This small molecule binds to this protein.
Small molecule (SMILES): O=C(O)c1ccccc1O

Sequence of chain 1.D:
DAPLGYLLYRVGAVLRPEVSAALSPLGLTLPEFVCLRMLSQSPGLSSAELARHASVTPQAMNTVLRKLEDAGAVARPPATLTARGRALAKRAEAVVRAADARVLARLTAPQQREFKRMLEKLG

Sequence of chain 1.C:
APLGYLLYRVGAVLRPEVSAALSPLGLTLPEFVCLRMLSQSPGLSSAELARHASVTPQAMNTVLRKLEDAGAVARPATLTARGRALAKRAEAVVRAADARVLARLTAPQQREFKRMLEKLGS

Binding-site contacts:
Ligand atom C4 contacts residue ARG42 of chain 1.C at 4.0 Å.
Ligand atom O2' contacts residue ARG63 of chain 1.C at 2.8 Å (salt-bridge).
Ligand atom O2 contacts residue PHE59 of chain 1.C at 3.1 Å.
Ligand atom O1' contacts residue TYR32 of chain 1.D at 4.0 Å.
Ligand atom C6 contacts residue GLY31 of chain 1.D at 3.7 Å.
Ligand atom C1 contacts residue GLY31 of chain 1.D at 3.7 Å.
Ligand atom C5 contacts residue LEU56 of chain 1.C at 4.1 Å (hydrophobic).
Ligand atom C4 contacts residue GLY31 of chain 1.D at 3.7 Å.
Ligand atom C1 contacts residue TYR32 of chain 1.D at 3.8 Å (hydrophobic).
Ligand atom O2 contacts residue VAL131 of chain 1.C at 4.0 Å.
Ligand atom O2' contacts residue PHE59 of chain 1.C at 3.8 Å.
Ligand atom O2' contacts residue TYR32 of chain 1.D at 3.9 Å.
Ligand atom O1' contacts residue GLY31 of chain 1.D at 4.4 Å.
Ligand atom O1' contacts residue ARG63 of chain 1.C at 2.9 Å (salt-bridge).
Ligand atom C5 contacts residue GLY31 of chain 1.D at 3.7 Å.
Ligand atom C3 contacts residue LEU41 of chain 1.C at 4.2 Å (hydrophobic).
Ligand atom C1' contacts residue VAL60 of chain 1.C at 4.0 Å (hydrophobic).
Ligand atom C1' contacts residue ARG63 of chain 1.C at 3.5 Å.
Ligand atom C2 contacts residue GLY31 of chain 1.D at 3.7 Å.
Ligand atom C6 contacts residue VAL60 of chain 1.C at 4.1 Å (hydrophobic).
Ligand atom O2 contacts residue PRO29 of chain 1.D at 3.6 Å.
Ligand atom O2 contacts residue GLY31 of chain 1.D at 4.4 Å.
Ligand atom C1' contacts residue GLY31 of chain 1.D at 4.1 Å.
Ligand atom C4 contacts residue LEU41 of chain 1.C at 4.1 Å (hydrophobic).
Ligand atom O1' contacts residue VAL60 of chain 1.C at 3.9 Å.
Ligand atom C5 contacts residue ARG42 of chain 1.C at 3.8 Å.
Ligand atom C1' contacts residue TYR32 of chain 1.D at 3.7 Å (hydrophobic).
Ligand atom C1 contacts residue VAL60 of chain 1.C at 4.1 Å (hydrophobic).
Ligand atom C6 contacts residue TYR32 of chain 1.D at 4.2 Å (hydrophobic).
Ligand atom C2 contacts residue PHE59 of chain 1.C at 4.2 Å (hydrophobic).
Ligand atom C3 contacts residue VAL45 of chain 1.C at 4.2 Å (hydrophobic).
Ligand atom O2' contacts residue PRO29 of chain 1.D at 3.8 Å.
Ligand atom C4 contacts residue LEU56 of chain 1.C at 4.1 Å (hydrophobic).
Ligand atom C3 contacts residue GLY31 of chain 1.D at 3.7 Å.
Ligand atom C2 contacts residue TYR32 of chain 1.D at 4.3 Å (hydrophobic).